Sequence of chain 1.A:
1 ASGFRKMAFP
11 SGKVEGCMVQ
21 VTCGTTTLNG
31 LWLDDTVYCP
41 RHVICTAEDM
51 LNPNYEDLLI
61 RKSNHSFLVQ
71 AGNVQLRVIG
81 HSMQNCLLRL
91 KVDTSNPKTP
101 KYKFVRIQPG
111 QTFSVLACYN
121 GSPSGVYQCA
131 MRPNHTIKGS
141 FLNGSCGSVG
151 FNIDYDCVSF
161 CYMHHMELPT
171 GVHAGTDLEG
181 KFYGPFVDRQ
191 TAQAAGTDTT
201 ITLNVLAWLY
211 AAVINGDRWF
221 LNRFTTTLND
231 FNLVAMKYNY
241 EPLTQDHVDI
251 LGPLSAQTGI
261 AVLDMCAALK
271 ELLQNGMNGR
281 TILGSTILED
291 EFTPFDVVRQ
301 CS

Binding-site contacts:
Ligand atom O1 contacts residue ASN143 of chain 1.A at 3.6 Å.
Ligand atom C21 contacts residue ASN143 of chain 1.A at 2.9 Å.
Ligand atom C11 contacts residue MET50 of chain 1.A at 3.5 Å (hydrophobic).
Ligand atom C2 contacts residue CYS146 of chain 1.A at 2.8 Å (hydrophobic).
Ligand atom O2 contacts residue SER145 of chain 1.A at 3.5 Å (h-bond).
Ligand atom O1 contacts residue LEU142 of chain 1.A at 3.4 Å (h-bond).
Ligand atom C3 contacts residue GLY144 of chain 1.A at 3.7 Å.
Ligand atom C16 contacts residue GLU167 of chain 1.A at 3.6 Å.
Ligand atom C20 contacts residue ASN143 of chain 1.A at 3.1 Å.
Ligand atom C4 contacts residue CYS146 of chain 1.A at 3.3 Å (hydrophobic).
Ligand atom C13 contacts residue MET166 of chain 1.A at 3.4 Å (hydrophobic).
Ligand atom C12 contacts residue MET50 of chain 1.A at 3.8 Å (hydrophobic).
Ligand atom C1 contacts residue GLY144 of chain 1.A at 3.6 Å.
Ligand atom C11 contacts residue ARG189 of chain 1.A at 3.8 Å.
Ligand atom C14 contacts residue MET166 of chain 1.A at 3.8 Å (hydrophobic).
Ligand atom C11 contacts residue GLN190 of chain 1.A at 3.9 Å.
Ligand atom C18 contacts residue GLU167 of chain 1.A at 3.6 Å.
Ligand atom C14 contacts residue MET50 of chain 1.A at 3.6 Å (hydrophobic).
Ligand atom C13 contacts residue ASP188 of chain 1.A at 3.7 Å.
Ligand atom C19 contacts residue GLU167 of chain 1.A at 3.3 Å.
Ligand atom C1 contacts residue CYS146 of chain 1.A at 3.3 Å (hydrophobic).
Ligand atom C1 contacts residue SER145 of chain 1.A at 3.5 Å.
Ligand atom N1 contacts residue CYS146 of chain 1.A at 3.2 Å (h-bond).
Ligand atom C1 contacts residue LEU142 of chain 1.A at 3.5 Å (hydrophobic).
Ligand atom C12 contacts residue ARG189 of chain 1.A at 3.3 Å.
Ligand atom O2 contacts residue CYS146 of chain 1.A at 3.1 Å (h-bond).
Ligand atom C13 contacts residue MET50 of chain 1.A at 3.8 Å (hydrophobic).
Ligand atom N1 contacts residue HIS42 of chain 1.A at 3.3 Å (h-bond).
Ligand atom O4 contacts residue GLU167 of chain 1.A at 3.0 Å (salt-bridge).
Ligand atom C9 contacts residue MET50 of chain 1.A at 3.3 Å (hydrophobic).
Ligand atom C14 contacts residue HIS165 of chain 1.A at 3.9 Å.
Ligand atom C12 contacts residue MET166 of chain 1.A at 3.8 Å (hydrophobic).
Ligand atom C3 contacts residue CYS146 of chain 1.A at 2.7 Å (hydrophobic).
Ligand atom C13 contacts residue ARG189 of chain 1.A at 3.9 Å.
Ligand atom O2 contacts residue GLY144 of chain 1.A at 3.0 Å (h-bond).
Ligand atom C10 contacts residue MET50 of chain 1.A at 3.3 Å (hydrophobic).
Ligand atom C5 contacts residue HIS42 of chain 1.A at 3.5 Å.
Ligand atom C8 contacts residue HIS42 of chain 1.A at 3.8 Å.
Ligand atom C5 contacts residue CYS146 of chain 1.A at 3.7 Å (hydrophobic).
Ligand atom O4 contacts residue MET166 of chain 1.A at 3.4 Å.

A small-molecule ligand and the protein it binds are described below.
Small molecule (SMILES): C[C@@H](NC(=O)[C@H](Cc1ccccc1)NC(=O)OCc1ccccc1)C(=O)CCO